This protein binds this small molecule.
Small molecule (SMILES): Cc1cc(-c2ccccc2)[nH]n1

Sequence of chain 2.A:
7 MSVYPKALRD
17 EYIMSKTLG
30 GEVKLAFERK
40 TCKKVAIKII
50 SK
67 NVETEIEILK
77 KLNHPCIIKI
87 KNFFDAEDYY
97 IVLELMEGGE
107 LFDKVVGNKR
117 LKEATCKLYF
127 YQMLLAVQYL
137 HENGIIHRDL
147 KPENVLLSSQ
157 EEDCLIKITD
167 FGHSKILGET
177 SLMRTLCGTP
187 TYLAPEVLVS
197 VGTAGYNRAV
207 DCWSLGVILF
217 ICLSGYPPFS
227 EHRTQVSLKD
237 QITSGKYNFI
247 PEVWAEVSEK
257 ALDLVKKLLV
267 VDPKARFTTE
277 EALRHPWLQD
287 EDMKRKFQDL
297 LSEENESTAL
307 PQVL

Binding-site contacts:
Ligand atom C3 contacts residue ALA45 of chain 2.A at 4.3 Å (hydrophobic).
Ligand atom C2 contacts residue GLU100 of chain 2.A at 4.3 Å.
Ligand atom N3 contacts residue ALA45 of chain 2.A at 3.7 Å.
Ligand atom N13 contacts residue MET102 of chain 2.A at 3.0 Å (h-bond).
Ligand atom C7 contacts residue GLY105 of chain 2.A at 4.4 Å.
Ligand atom N3 contacts residue MET102 of chain 2.A at 3.6 Å (h-bond).
Ligand atom C8 contacts residue LEU24 of chain 2.A at 4.3 Å (hydrophobic).
Ligand atom N3 contacts residue LEU101 of chain 2.A at 4.0 Å.
Ligand atom C2 contacts residue THR165 of chain 2.A at 4.1 Å.
Ligand atom C9 contacts residue MET102 of chain 2.A at 3.5 Å (hydrophobic).
Ligand atom N13 contacts residue ALA45 of chain 2.A at 4.1 Å.
Ligand atom C12 contacts residue MET102 of chain 2.A at 4.2 Å (hydrophobic).
Ligand atom N3 contacts residue LEU152 of chain 2.A at 3.7 Å.
Ligand atom C4 contacts residue LEU24 of chain 2.A at 4.3 Å (hydrophobic).
Ligand atom N13 contacts residue LEU152 of chain 2.A at 4.2 Å.
Ligand atom C11 contacts residue GLY105 of chain 2.A at 3.6 Å.
Ligand atom C4 contacts residue LEU152 of chain 2.A at 4.4 Å (hydrophobic).
Ligand atom C7 contacts residue LEU24 of chain 2.A at 4.1 Å (hydrophobic).
Ligand atom C3 contacts residue VAL32 of chain 2.A at 3.7 Å (hydrophobic).
Ligand atom N3 contacts residue GLU100 of chain 2.A at 3.2 Å (salt-bridge).
Ligand atom C8 contacts residue LEU152 of chain 2.A at 4.1 Å (hydrophobic).
Ligand atom C10 contacts residue LEU24 of chain 2.A at 3.9 Å (hydrophobic).
Ligand atom C8 contacts residue GLY105 of chain 2.A at 4.2 Å.
Ligand atom C3 contacts residue LEU152 of chain 2.A at 4.0 Å (hydrophobic).
Ligand atom C11 contacts residue LEU24 of chain 2.A at 4.0 Å (hydrophobic).
Ligand atom C10 contacts residue GLY105 of chain 2.A at 3.8 Å.
Ligand atom C4 contacts residue MET102 of chain 2.A at 3.8 Å (hydrophobic).
Ligand atom C2 contacts residue ALA45 of chain 2.A at 4.2 Å (hydrophobic).
Ligand atom C2 contacts residue LEU99 of chain 2.A at 3.7 Å (hydrophobic).
Ligand atom N13 contacts residue GLU100 of chain 2.A at 4.0 Å.
Ligand atom C1 contacts residue LEU152 of chain 2.A at 3.6 Å (hydrophobic).
Ligand atom C7 contacts residue LEU101 of chain 2.A at 3.8 Å (hydrophobic).
Ligand atom C2 contacts residue LEU152 of chain 2.A at 3.8 Å (hydrophobic).
Ligand atom C12 contacts residue LEU152 of chain 2.A at 4.1 Å (hydrophobic).
Ligand atom C9 contacts residue GLY105 of chain 2.A at 3.9 Å.
Ligand atom C9 contacts residue LEU24 of chain 2.A at 4.0 Å (hydrophobic).
Ligand atom C1 contacts residue ALA45 of chain 2.A at 3.8 Å (hydrophobic).
Ligand atom C7 contacts residue MET102 of chain 2.A at 3.1 Å (hydrophobic).
Ligand atom C1 contacts residue GLU100 of chain 2.A at 4.2 Å.
Ligand atom N13 contacts residue LEU101 of chain 2.A at 4.0 Å.